Binding-site contacts:
Ligand atom N6 contacts residue ILE320 of chain 1.NA at 3.5 Å.
Ligand atom C8 contacts residue ALA349 of chain 1.NA at 4.1 Å (hydrophobic).
Ligand atom O2G contacts residue GLY187 of chain 1.NA at 4.4 Å.
Ligand atom N1 contacts residue LEU190 of chain 1.NA at 3.5 Å.
Ligand atom N9 contacts residue GLY348 of chain 1.NA at 3.8 Å.
Ligand atom N3 contacts residue LEU190 of chain 1.NA at 4.0 Å.
Ligand atom C6 contacts residue LEU190 of chain 1.NA at 4.0 Å (hydrophobic).
Ligand atom O2' contacts residue HIS324 of chain 1.NA at 4.3 Å.
Ligand atom C5 contacts residue ILE320 of chain 1.NA at 3.7 Å (hydrophobic).
Ligand atom O1A contacts residue THR189 of chain 1.NA at 4.0 Å.
Ligand atom O2B contacts residue GLY185 of chain 1.NA at 3.4 Å (h-bond).
Ligand atom C1' contacts residue HIS324 of chain 1.NA at 4.0 Å.
Ligand atom N6 contacts residue THR186 of chain 1.NA at 3.9 Å.
Ligand atom N3 contacts residue HIS324 of chain 1.NA at 4.1 Å.
Ligand atom O2A contacts residue GLY187 of chain 1.NA at 3.9 Å.
Ligand atom O2B contacts residue THR186 of chain 1.NA at 4.2 Å.
Ligand atom C6 contacts residue ILE320 of chain 1.NA at 3.3 Å (hydrophobic).
Ligand atom C1' contacts residue GLY348 of chain 1.NA at 4.0 Å.
Ligand atom C5' contacts residue ALA349 of chain 1.NA at 3.4 Å (hydrophobic).
Ligand atom S1G contacts residue LYS188 of chain 1.NA at 3.8 Å.
Ligand atom C1' contacts residue ALA349 of chain 1.NA at 4.1 Å (hydrophobic).
Ligand atom S1G contacts residue THR189 of chain 1.NA at 3.8 Å.
Ligand atom O4' contacts residue HIS324 of chain 1.NA at 4.3 Å.
Ligand atom N7 contacts residue GLY185 of chain 1.NA at 4.0 Å.
Ligand atom N1 contacts residue ILE320 of chain 1.NA at 3.6 Å.
Ligand atom O2B contacts residue GLY187 of chain 1.NA at 4.3 Å.
Ligand atom C4 contacts residue ILE320 of chain 1.NA at 4.2 Å (hydrophobic).
Ligand atom N7 contacts residue GLY348 of chain 1.NA at 3.9 Å.
Ligand atom N3 contacts residue ILE320 of chain 1.NA at 4.4 Å.
Ligand atom N9 contacts residue ALA349 of chain 1.NA at 4.4 Å.
Ligand atom O4' contacts residue GLY348 of chain 1.NA at 3.2 Å.
Ligand atom C2 contacts residue LEU190 of chain 1.NA at 3.6 Å (hydrophobic).
Ligand atom C4' contacts residue GLY348 of chain 1.NA at 4.4 Å.
Ligand atom O2G contacts residue LYS188 of chain 1.NA at 3.7 Å.
Ligand atom N6 contacts residue LEU190 of chain 1.NA at 4.2 Å.
Ligand atom C4' contacts residue ALA349 of chain 1.NA at 3.6 Å (hydrophobic).
Ligand atom O4' contacts residue ALA349 of chain 1.NA at 2.9 Å (h-bond).
Ligand atom N7 contacts residue ILE320 of chain 1.NA at 4.2 Å.
Ligand atom C8 contacts residue GLY348 of chain 1.NA at 3.4 Å.
Ligand atom C2 contacts residue ILE320 of chain 1.NA at 4.1 Å (hydrophobic).

Sequence of chain 1.NA:
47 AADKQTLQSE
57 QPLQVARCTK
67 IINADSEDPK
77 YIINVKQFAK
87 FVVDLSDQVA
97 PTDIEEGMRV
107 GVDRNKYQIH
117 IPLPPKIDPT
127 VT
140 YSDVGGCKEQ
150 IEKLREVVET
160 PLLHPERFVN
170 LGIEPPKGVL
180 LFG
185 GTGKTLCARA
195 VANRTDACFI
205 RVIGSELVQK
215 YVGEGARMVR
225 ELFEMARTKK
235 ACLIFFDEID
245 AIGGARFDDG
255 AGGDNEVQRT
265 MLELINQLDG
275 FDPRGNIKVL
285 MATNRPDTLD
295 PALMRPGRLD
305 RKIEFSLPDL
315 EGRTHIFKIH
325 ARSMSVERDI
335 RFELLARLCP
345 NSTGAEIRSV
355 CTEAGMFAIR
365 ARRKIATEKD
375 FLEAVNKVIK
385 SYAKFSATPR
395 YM

A small-molecule ligand and the protein it binds are described below.
Small molecule (SMILES): Nc1ncnc2c1ncn2[C@@H]1O[C@H](COP(=O)(O)OP(=O)(O)OP(O)(O)=S)[C@@H](O)[C@H]1O